Binding-site contacts:
Ligand atom CL2 contacts residue PHE131 of chain 1.A at 3.9 Å.
Ligand atom C4 contacts residue ASN44 of chain 1.A at 3.9 Å.
Ligand atom N3 contacts residue SER45 of chain 1.A at 3.9 Å.
Ligand atom C15 contacts residue ASN44 of chain 1.A at 3.5 Å.
Ligand atom C16 contacts residue ASP86 of chain 1.A at 3.5 Å.
Ligand atom N1 contacts residue ALA48 of chain 1.A at 3.3 Å.
Ligand atom C16 contacts residue LEU41 of chain 1.A at 3.6 Å (hydrophobic).
Ligand atom C12 contacts residue ASN44 of chain 1.A at 4.0 Å.
Ligand atom C3 contacts residue THR177 of chain 1.A at 3.8 Å.
Ligand atom N4 contacts residue ASN44 of chain 1.A at 3.2 Å (h-bond).
Ligand atom N4 contacts residue LEU41 of chain 1.A at 3.3 Å.
Ligand atom N3 contacts residue ASP86 of chain 1.A at 2.6 Å (salt-bridge).
Ligand atom N4 contacts residue PHE131 of chain 1.A at 3.4 Å.
Ligand atom CL1 contacts residue PHE131 of chain 1.A at 3.5 Å.
Ligand atom O1 contacts residue GLY128 of chain 1.A at 3.8 Å.
Ligand atom CL2 contacts residue LEU100 of chain 1.A at 3.8 Å.
Ligand atom CL1 contacts residue TYR132 of chain 1.A at 4.0 Å.
Ligand atom C7 contacts residue MET91 of chain 1.A at 3.8 Å (hydrophobic).
Ligand atom C7 contacts residue ILE89 of chain 1.A at 3.8 Å (hydrophobic).
Ligand atom C1 contacts residue MET91 of chain 1.A at 3.9 Å (hydrophobic).
Ligand atom C7 contacts residue ALA48 of chain 1.A at 3.8 Å (hydrophobic).
Ligand atom C11 contacts residue PHE131 of chain 1.A at 3.6 Å (hydrophobic).
Ligand atom C3 contacts residue ASP86 of chain 1.A at 3.7 Å.
Ligand atom C10 contacts residue PHE131 of chain 1.A at 3.4 Å (hydrophobic).
Ligand atom C16 contacts residue SER45 of chain 1.A at 3.0 Å.
Ligand atom CL1 contacts residue ASN99 of chain 1.A at 3.7 Å.
Ligand atom CL2 contacts residue MET91 of chain 1.A at 3.8 Å.
Ligand atom C16 contacts residue VAL179 of chain 1.A at 3.7 Å (hydrophobic).
Ligand atom N1 contacts residue THR177 of chain 1.A at 3.4 Å (h-bond).
Ligand atom N2 contacts residue MET91 of chain 1.A at 3.7 Å.
Ligand atom C15 contacts residue VAL179 of chain 1.A at 3.9 Å (hydrophobic).
Ligand atom C6 contacts residue ASP86 of chain 1.A at 3.5 Å.
Ligand atom N3 contacts residue THR177 of chain 1.A at 3.7 Å.
Ligand atom C10 contacts residue LEU100 of chain 1.A at 3.5 Å (hydrophobic).
Ligand atom C6 contacts residue SER45 of chain 1.A at 3.8 Å.
Ligand atom C9 contacts residue LEU100 of chain 1.A at 3.9 Å (hydrophobic).
Ligand atom C7 contacts residue GLY90 of chain 1.A at 3.9 Å.
Ligand atom C13 contacts residue ASN44 of chain 1.A at 3.8 Å.
Ligand atom C5 contacts residue ASN44 of chain 1.A at 3.5 Å.
Ligand atom C1 contacts residue ALA48 of chain 1.A at 3.8 Å (hydrophobic).

A protein and the small-molecule ligand that binds it are described below.
Small molecule (SMILES): COc1cc(-c2nc(C)nc3[nH]c(C)c(C#N)c23)c(Cl)cc1Cl

Sequence of chain 1.A:
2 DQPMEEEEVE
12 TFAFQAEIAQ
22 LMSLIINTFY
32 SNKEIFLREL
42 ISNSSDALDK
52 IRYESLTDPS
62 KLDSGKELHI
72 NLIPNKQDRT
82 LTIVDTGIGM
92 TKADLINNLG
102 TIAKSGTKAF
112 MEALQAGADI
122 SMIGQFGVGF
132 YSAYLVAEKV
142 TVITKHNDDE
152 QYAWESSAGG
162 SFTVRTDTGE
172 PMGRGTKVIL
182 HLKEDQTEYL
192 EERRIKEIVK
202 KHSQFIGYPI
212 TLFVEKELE